The protein below binds the small molecule below.
Small molecule (SMILES): CC(=O)N[C@@H]1[C@@H](O)[C@H](O)[C@@H](CO)O[C@H]1O

Binding-site contacts:
Ligand atom C5 contacts residue ASN6 of chain 1.A at 3.7 Å.
Ligand atom C1 contacts residue ASN6 of chain 1.A at 1.4 Å.
Ligand atom C4 contacts residue ASN6 of chain 1.A at 4.1 Å.
Ligand atom C3 contacts residue ASN6 of chain 1.A at 3.7 Å.
Ligand atom C2 contacts residue ASN6 of chain 1.A at 2.3 Å.
Ligand atom C7 contacts residue ASN6 of chain 1.A at 3.8 Å.
Ligand atom N2 contacts residue ASN6 of chain 1.A at 2.7 Å (h-bond).
Ligand atom O5 contacts residue ASN6 of chain 1.A at 2.4 Å (h-bond).
Ligand atom C8 contacts residue ASN6 of chain 1.A at 3.3 Å.

Sequence of chain 1.A:
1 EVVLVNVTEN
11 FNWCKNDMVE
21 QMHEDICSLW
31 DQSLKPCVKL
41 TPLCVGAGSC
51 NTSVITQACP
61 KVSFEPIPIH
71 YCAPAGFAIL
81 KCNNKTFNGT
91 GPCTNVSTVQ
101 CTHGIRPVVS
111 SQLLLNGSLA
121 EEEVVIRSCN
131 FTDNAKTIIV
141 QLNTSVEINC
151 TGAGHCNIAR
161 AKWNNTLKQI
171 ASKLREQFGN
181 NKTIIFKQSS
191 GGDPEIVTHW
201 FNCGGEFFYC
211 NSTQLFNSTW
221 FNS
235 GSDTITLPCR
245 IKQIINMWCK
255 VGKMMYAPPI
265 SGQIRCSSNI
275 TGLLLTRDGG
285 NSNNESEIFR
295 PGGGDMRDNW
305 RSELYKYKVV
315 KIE